A small-molecule ligand and the protein it binds are described below.
Small molecule (SMILES): CC1=C(/C=C/C(C)=C\C=C\C(C)=C\C(=O)O)C(C)(C)CCC1

Binding-site contacts:
Ligand atom C13 contacts residue PHE216 of chain 1.G at 4.0 Å (hydrophobic).
Ligand atom C15 contacts residue ALA174 of chain 1.G at 3.4 Å (hydrophobic).
Ligand atom O1 contacts residue ALA174 of chain 1.G at 3.5 Å.
Ligand atom C18 contacts residue CYS335 of chain 1.G at 4.1 Å (hydrophobic).
Ligand atom C18 contacts residue PHE216 of chain 1.G at 3.9 Å (hydrophobic).
Ligand atom C11 contacts residue ILE171 of chain 1.G at 3.9 Å (hydrophobic).
Ligand atom C2 contacts residue ILE248 of chain 1.G at 3.7 Å (hydrophobic).
Ligand atom C19 contacts residue LEU339 of chain 1.G at 3.8 Å (hydrophobic).
Ligand atom O1 contacts residue ALA230 of chain 1.G at 2.9 Å (h-bond).
Ligand atom O1 contacts residue LEU228 of chain 1.G at 3.9 Å.
Ligand atom O1 contacts residue ARG219 of chain 1.G at 3.5 Å (salt-bridge).
Ligand atom C13 contacts residue ALA175 of chain 1.G at 4.1 Å (hydrophobic).
Ligand atom C16 contacts residue ILE248 of chain 1.G at 3.8 Å (hydrophobic).
Ligand atom C6 contacts residue CYS335 of chain 1.G at 3.8 Å (hydrophobic).
Ligand atom C7 contacts residue CYS335 of chain 1.G at 3.8 Å (hydrophobic).
Ligand atom C16 contacts residue HIS338 of chain 1.G at 4.0 Å.
Ligand atom C10 contacts residue ALA175 of chain 1.G at 3.9 Å (hydrophobic).
Ligand atom C8 contacts residue ILE171 of chain 1.G at 3.9 Å (hydrophobic).
Ligand atom O2 contacts residue GLN178 of chain 1.G at 3.0 Å.
Ligand atom O2 contacts residue ALA230 of chain 1.G at 3.2 Å.
Ligand atom C15 contacts residue ALA230 of chain 1.G at 3.7 Å (hydrophobic).
Ligand atom C12 contacts residue LEU212 of chain 1.G at 4.1 Å (hydrophobic).
Ligand atom C3 contacts residue ILE248 of chain 1.G at 3.7 Å (hydrophobic).
Ligand atom O1 contacts residue PHE216 of chain 1.G at 4.0 Å.
Ligand atom C17 contacts residue LEU339 of chain 1.G at 3.9 Å (hydrophobic).
Ligand atom C14 contacts residue ALA174 of chain 1.G at 3.6 Å (hydrophobic).
Ligand atom C16 contacts residue CYS335 of chain 1.G at 3.6 Å (hydrophobic).
Ligand atom C20 contacts residue PHE216 of chain 1.G at 3.6 Å (hydrophobic).
Ligand atom C13 contacts residue ALA174 of chain 1.G at 4.0 Å (hydrophobic).
Ligand atom O2 contacts residue ARG219 of chain 1.G at 3.4 Å (salt-bridge).
Ligand atom C20 contacts residue LEU229 of chain 1.G at 3.7 Å (hydrophobic).
Ligand atom C18 contacts residue VAL252 of chain 1.G at 4.1 Å (hydrophobic).
Ligand atom C2 contacts residue VAL245 of chain 1.G at 4.1 Å (hydrophobic).
Ligand atom O2 contacts residue ALA174 of chain 1.G at 3.6 Å.
Ligand atom C12 contacts residue ALA175 of chain 1.G at 3.7 Å (hydrophobic).
Ligand atom C15 contacts residue ARG219 of chain 1.G at 3.9 Å.
Ligand atom C4 contacts residue ILE171 of chain 1.G at 3.7 Å (hydrophobic).
Ligand atom C11 contacts residue PHE216 of chain 1.G at 4.1 Å (hydrophobic).
Ligand atom C14 contacts residue ALA175 of chain 1.G at 3.8 Å (hydrophobic).
Ligand atom O1 contacts residue LEU229 of chain 1.G at 3.2 Å.

Sequence of chain 1.G:
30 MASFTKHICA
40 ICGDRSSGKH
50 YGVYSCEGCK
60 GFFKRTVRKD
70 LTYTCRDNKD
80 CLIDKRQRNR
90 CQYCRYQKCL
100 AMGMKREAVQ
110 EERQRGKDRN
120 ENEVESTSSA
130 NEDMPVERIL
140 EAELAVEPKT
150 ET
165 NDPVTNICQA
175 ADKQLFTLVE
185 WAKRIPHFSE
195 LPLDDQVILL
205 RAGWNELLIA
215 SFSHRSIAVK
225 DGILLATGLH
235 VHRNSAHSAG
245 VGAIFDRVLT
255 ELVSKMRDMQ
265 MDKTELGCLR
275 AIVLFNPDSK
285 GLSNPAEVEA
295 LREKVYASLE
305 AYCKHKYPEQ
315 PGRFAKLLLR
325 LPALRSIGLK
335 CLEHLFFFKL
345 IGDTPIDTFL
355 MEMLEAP